Binding-site contacts:
Ligand atom C14 contacts residue PHE318 of chain 1.A at 3.9 Å (hydrophobic).
Ligand atom C7 contacts residue ARG314 of chain 1.A at 3.9 Å.
Ligand atom C13 contacts residue MET315 of chain 1.A at 3.7 Å (hydrophobic).
Ligand atom O5 contacts residue PHE263 of chain 1.A at 3.9 Å.
Ligand atom C19 contacts residue LEU311 of chain 1.A at 3.8 Å (hydrophobic).
Ligand atom O4 contacts residue ARG314 of chain 1.A at 2.9 Å (salt-bridge).
Ligand atom C14 contacts residue PHE166 of chain 1.A at 3.6 Å (hydrophobic).
Ligand atom O4 contacts residue VAL123 of chain 1.A at 3.8 Å.
Ligand atom C13 contacts residue PHE318 of chain 1.A at 3.9 Å (hydrophobic).
Ligand atom C26 contacts residue ASP173 of chain 1.A at 3.4 Å.
Ligand atom C30 contacts residue SAH1 of chain 1.C at 3.0 Å.
Ligand atom C29 contacts residue PHE263 of chain 1.A at 3.8 Å (hydrophobic).
Ligand atom C9 contacts residue TRP116 of chain 1.A at 3.6 Å (hydrophobic).
Ligand atom O10 contacts residue ASP173 of chain 1.A at 2.8 Å (salt-bridge).
Ligand atom C15 contacts residue ASN267 of chain 1.A at 3.9 Å.
Ligand atom O4 contacts residue TRP116 of chain 1.A at 3.8 Å.
Ligand atom C10 contacts residue LEU311 of chain 1.A at 3.8 Å (hydrophobic).
Ligand atom C17 contacts residue MET315 of chain 1.A at 3.8 Å (hydrophobic).
Ligand atom C7 contacts residue GLU310 of chain 1.A at 3.4 Å.
Ligand atom C27 contacts residue LEU170 of chain 1.A at 3.6 Å (hydrophobic).
Ligand atom O2 contacts residue LEU311 of chain 1.A at 3.7 Å.
Ligand atom O5 contacts residue ASN267 of chain 1.A at 3.2 Å (h-bond).
Ligand atom C15 contacts residue PHE166 of chain 1.A at 3.6 Å (hydrophobic).
Ligand atom C9 contacts residue ARG314 of chain 1.A at 3.5 Å.
Ligand atom O6 contacts residue LEU170 of chain 1.A at 3.6 Å.
Ligand atom O3 contacts residue ARG314 of chain 1.A at 3.3 Å (salt-bridge).
Ligand atom C12 contacts residue MET315 of chain 1.A at 3.8 Å (hydrophobic).
Ligand atom C10 contacts residue TRP116 of chain 1.A at 3.9 Å (hydrophobic).
Ligand atom C16 contacts residue MET315 of chain 1.A at 3.9 Å (hydrophobic).
Ligand atom C30 contacts residue LEU170 of chain 1.A at 3.0 Å (hydrophobic).
Ligand atom C2 contacts residue ILE351 of chain 1.A at 3.9 Å (hydrophobic).
Ligand atom O7 contacts residue PHE263 of chain 1.A at 3.2 Å.
Ligand atom C27 contacts residue ASP173 of chain 1.A at 3.7 Å.
Ligand atom C14 contacts residue MET315 of chain 1.A at 3.7 Å (hydrophobic).
Ligand atom C15 contacts residue MET315 of chain 1.A at 3.8 Å (hydrophobic).
Ligand atom C16 contacts residue ASN267 of chain 1.A at 3.8 Å.
Ligand atom C26 contacts residue CYS172 of chain 1.A at 3.6 Å (hydrophobic).
Ligand atom C18 contacts residue LEU170 of chain 1.A at 3.7 Å (hydrophobic).
Ligand atom C11 contacts residue ARG314 of chain 1.A at 3.9 Å.
Ligand atom O10 contacts residue ALA177 of chain 1.A at 3.8 Å.

A small-molecule ligand and the protein it binds are described below.
Small molecule (SMILES): CC[C@@]1(O)C[C@H](O[C@H]2C[C@H](N(C)C)[C@H](O)[C@H](C)O2)c2c(cc3c(c2O)C(=O)c2c(O)cccc2C3=O)[C@H]1C(=O)OC

Sequence of chain 1.A:
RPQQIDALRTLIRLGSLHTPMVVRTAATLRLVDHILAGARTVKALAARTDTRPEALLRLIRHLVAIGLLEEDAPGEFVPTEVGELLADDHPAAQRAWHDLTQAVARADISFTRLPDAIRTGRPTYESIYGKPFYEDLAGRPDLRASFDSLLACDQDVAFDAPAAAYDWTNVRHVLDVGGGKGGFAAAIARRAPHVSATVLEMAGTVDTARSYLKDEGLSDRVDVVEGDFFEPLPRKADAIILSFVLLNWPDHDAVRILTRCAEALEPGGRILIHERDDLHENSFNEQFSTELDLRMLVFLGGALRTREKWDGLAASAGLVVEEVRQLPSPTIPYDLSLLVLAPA